Sequence of chain 1.A:
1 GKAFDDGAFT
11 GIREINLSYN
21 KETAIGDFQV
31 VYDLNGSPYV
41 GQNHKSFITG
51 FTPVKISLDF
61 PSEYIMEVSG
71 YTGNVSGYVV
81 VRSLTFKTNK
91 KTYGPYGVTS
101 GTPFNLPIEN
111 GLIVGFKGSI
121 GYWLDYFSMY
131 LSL

Binding-site contacts:
Ligand atom C5 contacts residue TYR78 of chain 1.A at 3.7 Å (hydrophobic).
Ligand atom C5 contacts residue GLY121 of chain 1.A at 4.4 Å.
Ligand atom C1 contacts residue TYR122 of chain 1.A at 4.2 Å (hydrophobic).
Ligand atom C3 contacts residue IPA1 of chain 1.L at 4.4 Å.
Ligand atom O1 contacts residue TYR122 of chain 1.A at 3.6 Å.
Ligand atom C4 contacts residue TYR78 of chain 1.A at 3.8 Å (hydrophobic).
Ligand atom O6 contacts residue VAL80 of chain 1.A at 3.9 Å.
Ligand atom C7 contacts residue TYR78 of chain 1.A at 3.4 Å (hydrophobic).
Ligand atom O5 contacts residue TYR122 of chain 1.A at 3.0 Å (h-bond).
Ligand atom C6 contacts residue TYR78 of chain 1.A at 3.7 Å (hydrophobic).
Ligand atom C3 contacts residue GLY1 of chain 1.A at 3.8 Å.
Ligand atom O6 contacts residue TYR122 of chain 1.A at 3.2 Å (h-bond).
Ligand atom C2 contacts residue GLY1 of chain 1.A at 4.0 Å.
Ligand atom C2 contacts residue IPA1 of chain 1.L at 3.8 Å.
Ligand atom C4 contacts residue GLY1 of chain 1.A at 3.9 Å.
Ligand atom C6 contacts residue TYR122 of chain 1.A at 4.0 Å (hydrophobic).
Ligand atom C5 contacts residue TYR122 of chain 1.A at 4.0 Å (hydrophobic).
Ligand atom C5 contacts residue ASP125 of chain 1.A at 3.7 Å.
Ligand atom O4 contacts residue ASP125 of chain 1.A at 2.8 Å (salt-bridge).
Ligand atom C7 contacts residue TYR122 of chain 1.A at 3.6 Å (hydrophobic).
Ligand atom C1 contacts residue TYR78 of chain 1.A at 4.0 Å (hydrophobic).
Ligand atom O6 contacts residue TRP123 of chain 1.A at 3.0 Å (h-bond).
Ligand atom C4 contacts residue ASP125 of chain 1.A at 3.4 Å.
Ligand atom O4 contacts residue GLY1 of chain 1.A at 2.9 Å (h-bond).
Ligand atom O3 contacts residue IPA1 of chain 1.L at 3.4 Å.
Ligand atom C3 contacts residue TYR78 of chain 1.A at 3.7 Å (hydrophobic).
Ligand atom O6 contacts residue ASP125 of chain 1.A at 2.7 Å (salt-bridge).
Ligand atom O4 contacts residue GLY121 of chain 1.A at 3.6 Å.
Ligand atom O2 contacts residue IPA1 of chain 1.L at 3.4 Å.
Ligand atom O3 contacts residue GLY1 of chain 1.A at 2.9 Å (h-bond).
Ligand atom O1 contacts residue TYR78 of chain 1.A at 4.0 Å.
Ligand atom C2 contacts residue GLY121 of chain 1.A at 4.5 Å.
Ligand atom C6 contacts residue TRP123 of chain 1.A at 3.6 Å (hydrophobic).
Ligand atom O5 contacts residue GLY121 of chain 1.A at 3.6 Å.
Ligand atom C2 contacts residue PHE47 of chain 1.A at 4.5 Å (hydrophobic).
Ligand atom O6 contacts residue GLY121 of chain 1.A at 3.6 Å.
Ligand atom C6 contacts residue ASP125 of chain 1.A at 3.2 Å.
Ligand atom C6 contacts residue VAL80 of chain 1.A at 3.8 Å (hydrophobic).

The protein below binds the small molecule below.
Small molecule (SMILES): CO[C@@H]1O[C@H](CO)[C@H](O)[C@H](O)[C@H]1O